Sequence of chain 1.I:
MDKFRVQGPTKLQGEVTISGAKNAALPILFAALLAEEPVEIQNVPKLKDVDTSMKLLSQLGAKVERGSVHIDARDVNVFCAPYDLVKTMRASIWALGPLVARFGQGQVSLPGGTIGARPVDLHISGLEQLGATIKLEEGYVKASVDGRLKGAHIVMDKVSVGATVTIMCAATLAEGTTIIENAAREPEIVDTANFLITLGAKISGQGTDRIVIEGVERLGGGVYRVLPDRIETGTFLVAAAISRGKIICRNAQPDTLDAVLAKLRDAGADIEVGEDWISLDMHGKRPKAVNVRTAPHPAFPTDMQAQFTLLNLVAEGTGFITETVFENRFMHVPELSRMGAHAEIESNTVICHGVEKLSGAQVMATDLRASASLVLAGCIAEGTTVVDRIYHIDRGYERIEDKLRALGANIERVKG

This protein binds this small molecule.
Small molecule (SMILES): CC(=O)N[C@H]1[C@@H](O[P](=O)(O)O[P](=O)(O)OC[C@H]2O[C@@H](n3ccc(=O)[nH]c3=O)[C@H](O)[C@@H]2O)O[C@H](CO)[C@@H](O)[C@@H]1O[C@H](C)C(=O)O

Binding-site contacts:
Ligand atom C5D contacts residue VAL161 of chain 1.I at 3.7 Å (hydrophobic).
Ligand atom O4U contacts residue LEU124 of chain 1.I at 2.8 Å (h-bond).
Ligand atom O1E contacts residue LYS22 of chain 1.I at 3.0 Å (salt-bridge).
Ligand atom C3E contacts residue ARG331 of chain 1.I at 3.5 Å.
Ligand atom C8 contacts residue ASN23 of chain 1.I at 3.7 Å.
Ligand atom O4 contacts residue THR304 of chain 1.I at 3.6 Å.
Ligand atom C3E contacts residue ASP305 of chain 1.I at 3.5 Å.
Ligand atom O2B contacts residue ARG120 of chain 1.I at 3.1 Å (salt-bridge).
Ligand atom C7 contacts residue ASN23 of chain 1.I at 3.6 Å.
Ligand atom O1E contacts residue ASN23 of chain 1.I at 3.2 Å (h-bond).
Ligand atom O4U contacts residue PRO121 of chain 1.I at 3.4 Å (h-bond).
Ligand atom C4 contacts residue ASP305 of chain 1.I at 3.4 Å.
Ligand atom C5U contacts residue PRO121 of chain 1.I at 3.2 Å (hydrophobic).
Ligand atom N3U contacts residue PRO121 of chain 1.I at 3.5 Å (h-bond).
Ligand atom O2A contacts residue SER162 of chain 1.I at 3.4 Å.
Ligand atom O4 contacts residue PHE328 of chain 1.I at 3.7 Å.
Ligand atom O4 contacts residue ASP305 of chain 1.I at 3.0 Å (salt-bridge).
Ligand atom PA contacts residue VAL163 of chain 1.I at 3.7 Å.
Ligand atom C4U contacts residue ASP123 of chain 1.I at 3.4 Å.
Ligand atom O3 contacts residue ASP305 of chain 1.I at 3.2 Å (salt-bridge).
Ligand atom C2U contacts residue ASP123 of chain 1.I at 3.7 Å.
Ligand atom O1B contacts residue GLY164 of chain 1.I at 3.0 Å (h-bond).
Ligand atom O1A contacts residue GLY164 of chain 1.I at 3.6 Å.
Ligand atom C4U contacts residue LEU124 of chain 1.I at 3.6 Å (hydrophobic).
Ligand atom C5U contacts residue SER162 of chain 1.I at 3.6 Å.
Ligand atom O3D contacts residue VAL327 of chain 1.I at 2.9 Å (h-bond).
Ligand atom O7 contacts residue TRP95 of chain 1.I at 3.5 Å.
Ligand atom O2E contacts residue LYS22 of chain 1.I at 3.5 Å (salt-bridge).
Ligand atom C1E contacts residue LYS22 of chain 1.I at 3.6 Å.
Ligand atom O2D contacts residue ALA119 of chain 1.I at 2.8 Å (h-bond).
Ligand atom C4U contacts residue PRO121 of chain 1.I at 3.1 Å (hydrophobic).
Ligand atom N3U contacts residue ASP123 of chain 1.I at 2.7 Å (salt-bridge).
Ligand atom O4U contacts residue VAL122 of chain 1.I at 3.3 Å.
Ligand atom O4U contacts residue ASP123 of chain 1.I at 3.1 Å (salt-bridge).
Ligand atom O2U contacts residue LYS160 of chain 1.I at 3.2 Å.
Ligand atom O2E contacts residue LEU370 of chain 1.I at 3.5 Å.
Ligand atom O2A contacts residue VAL163 of chain 1.I at 2.6 Å (h-bond).
Ligand atom O3 contacts residue ASN23 of chain 1.I at 3.4 Å (h-bond).
Ligand atom O1A contacts residue SER162 of chain 1.I at 2.9 Å (h-bond).
Ligand atom O7 contacts residue ASN23 of chain 1.I at 3.3 Å.